Binding-site contacts:
Ligand atom N1 contacts residue TYR86 of chain 1.A at 3.6 Å.
Ligand atom C17 contacts residue PHE23 of chain 1.A at 3.7 Å (hydrophobic).
Ligand atom C19 contacts residue MET87 of chain 1.A at 3.1 Å (hydrophobic).
Ligand atom C2 contacts residue ALA38 of chain 1.A at 3.6 Å (hydrophobic).
Ligand atom C13 contacts residue LYS40 of chain 1.A at 3.8 Å.
Ligand atom N2 contacts residue GLU85 of chain 1.A at 2.9 Å (salt-bridge).
Ligand atom O1 contacts residue LYS40 of chain 1.A at 2.8 Å (salt-bridge).
Ligand atom C4 contacts residue LEU138 of chain 1.A at 3.7 Å (hydrophobic).
Ligand atom C19 contacts residue TYR86 of chain 1.A at 3.8 Å (hydrophobic).
Ligand atom C10 contacts residue LYS40 of chain 1.A at 3.7 Å.
Ligand atom C13 contacts residue PHE23 of chain 1.A at 3.8 Å (hydrophobic).
Ligand atom N6 contacts residue LEU18 of chain 1.A at 3.7 Å.
Ligand atom N5 contacts residue ASP149 of chain 1.A at 2.9 Å (salt-bridge).
Ligand atom N2 contacts residue THR84 of chain 1.A at 3.5 Å (h-bond).
Ligand atom C15 contacts residue LYS40 of chain 1.A at 3.7 Å.
Ligand atom N6 contacts residue MET87 of chain 1.A at 3.8 Å.
Ligand atom C1 contacts residue ALA38 of chain 1.A at 3.6 Å (hydrophobic).
Ligand atom C12 contacts residue LYS40 of chain 1.A at 3.6 Å.
Ligand atom C1 contacts residue MET87 of chain 1.A at 3.8 Å (hydrophobic).
Ligand atom N2 contacts residue ALA38 of chain 1.A at 3.2 Å.
Ligand atom C9 contacts residue VAL26 of chain 1.A at 3.8 Å (hydrophobic).
Ligand atom C19 contacts residue LEU18 of chain 1.A at 3.8 Å (hydrophobic).
Ligand atom C2 contacts residue THR84 of chain 1.A at 3.3 Å.
Ligand atom C11 contacts residue ASP149 of chain 1.A at 3.5 Å.
Ligand atom C15 contacts residue PHE23 of chain 1.A at 3.6 Å (hydrophobic).
Ligand atom C16 contacts residue VAL26 of chain 1.A at 3.8 Å (hydrophobic).
Ligand atom N1 contacts residue MET87 of chain 1.A at 2.8 Å (h-bond).
Ligand atom C18 contacts residue LEU138 of chain 1.A at 3.8 Å (hydrophobic).
Ligand atom O1 contacts residue VAL26 of chain 1.A at 3.8 Å.
Ligand atom C16 contacts residue PHE23 of chain 1.A at 3.8 Å (hydrophobic).
Ligand atom C13 contacts residue LEU152 of chain 1.A at 3.8 Å (hydrophobic).
Ligand atom C1 contacts residue LEU138 of chain 1.A at 3.8 Å (hydrophobic).
Ligand atom C12 contacts residue PHE23 of chain 1.A at 3.7 Å (hydrophobic).
Ligand atom N2 contacts residue LEU138 of chain 1.A at 3.7 Å.
Ligand atom C2 contacts residue GLU85 of chain 1.A at 3.8 Å.
Ligand atom C1 contacts residue GLU85 of chain 1.A at 3.8 Å.
Ligand atom N5 contacts residue LYS40 of chain 1.A at 3.3 Å (salt-bridge).
Ligand atom C17 contacts residue VAL26 of chain 1.A at 3.6 Å (hydrophobic).
Ligand atom C3 contacts residue LEU138 of chain 1.A at 3.4 Å (hydrophobic).
Ligand atom C2 contacts residue LEU138 of chain 1.A at 3.4 Å (hydrophobic).

Sequence of chain 1.A:
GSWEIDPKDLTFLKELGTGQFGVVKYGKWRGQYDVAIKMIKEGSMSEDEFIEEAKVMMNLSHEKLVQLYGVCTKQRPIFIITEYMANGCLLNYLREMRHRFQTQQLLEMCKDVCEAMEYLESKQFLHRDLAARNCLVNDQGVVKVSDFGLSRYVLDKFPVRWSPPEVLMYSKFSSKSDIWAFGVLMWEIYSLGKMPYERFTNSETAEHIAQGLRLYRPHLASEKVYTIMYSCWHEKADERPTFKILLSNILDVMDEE

The small molecule below binds the protein below.
Small molecule (SMILES): CN(CCNC(=O)CNc1ccccc1)c1ncnc2[nH]ccc12